The protein below binds the small molecule below.
Small molecule (SMILES): CC(=O)N[C@H]1[C@H](O[C@H]2[C@H](O)[C@@H](NC(C)=O)CO[C@@H]2CO[C@@H]2O[C@@H](C)[C@@H](O)[C@@H](O)[C@@H]2O)O[C@H](CO)[C@@H](O)[C@@H]1O

Binding-site contacts:
Ligand atom C6 contacts residue ASP348 of chain 1.A at 4.1 Å.
Ligand atom O7 contacts residue PRO343 of chain 1.A at 3.4 Å.
Ligand atom C6 contacts residue SER346 of chain 1.A at 3.9 Å.
Ligand atom C1 contacts residue GLY344 of chain 1.A at 4.1 Å.
Ligand atom C6 contacts residue PHE345 of chain 1.A at 3.8 Å (hydrophobic).
Ligand atom O7 contacts residue LEU352 of chain 1.A at 4.3 Å.
Ligand atom O4 contacts residue GLY344 of chain 1.A at 4.0 Å.
Ligand atom C7 contacts residue PRO343 of chain 1.A at 4.3 Å (hydrophobic).
Ligand atom O7 contacts residue ASN349 of chain 1.A at 3.7 Å.
Ligand atom O5 contacts residue SER346 of chain 1.A at 3.8 Å.
Ligand atom C7 contacts residue GLY344 of chain 1.A at 3.4 Å.
Ligand atom C6 contacts residue SER346 of chain 1.A at 3.9 Å.
Ligand atom C8 contacts residue PHE345 of chain 1.A at 3.7 Å (hydrophobic).
Ligand atom O7 contacts residue GLY344 of chain 1.A at 2.7 Å (h-bond).
Ligand atom C4 contacts residue GLY344 of chain 1.A at 4.5 Å.
Ligand atom C1 contacts residue SER346 of chain 1.A at 3.9 Å.
Ligand atom C5 contacts residue ASN349 of chain 1.A at 3.6 Å.
Ligand atom C5 contacts residue GLY344 of chain 1.A at 4.0 Å.
Ligand atom C2 contacts residue ASN349 of chain 1.A at 2.5 Å.
Ligand atom C5 contacts residue SER346 of chain 1.A at 4.0 Å.
Ligand atom C7 contacts residue ASN349 of chain 1.A at 3.5 Å.
Ligand atom N2 contacts residue ASN349 of chain 1.A at 3.1 Å (h-bond).
Ligand atom C5 contacts residue SER346 of chain 1.A at 4.5 Å.
Ligand atom C3 contacts residue GLY344 of chain 1.A at 4.0 Å.
Ligand atom C3 contacts residue ASN349 of chain 1.A at 3.9 Å.
Ligand atom N2 contacts residue GLY344 of chain 1.A at 4.2 Å.
Ligand atom C6 contacts residue ASN349 of chain 1.A at 4.1 Å.
Ligand atom C5 contacts residue ASN349 of chain 1.A at 4.3 Å.
Ligand atom C2 contacts residue GLY344 of chain 1.A at 4.3 Å.
Ligand atom O5 contacts residue ASN349 of chain 1.A at 2.3 Å (h-bond).
Ligand atom C4 contacts residue ASN349 of chain 1.A at 4.2 Å.
Ligand atom C8 contacts residue ASN349 of chain 1.A at 4.0 Å.
Ligand atom C8 contacts residue PRO343 of chain 1.A at 4.5 Å (hydrophobic).
Ligand atom C8 contacts residue ALA342 of chain 1.A at 4.1 Å (hydrophobic).
Ligand atom C5 contacts residue PHE345 of chain 1.A at 4.1 Å (hydrophobic).
Ligand atom C8 contacts residue GLY344 of chain 1.A at 3.7 Å.
Ligand atom O5 contacts residue SER346 of chain 1.A at 3.4 Å.
Ligand atom C1 contacts residue ASN349 of chain 1.A at 1.5 Å.
Ligand atom O7 contacts residue SER351 of chain 1.A at 4.4 Å.

Sequence of chain 1.A:
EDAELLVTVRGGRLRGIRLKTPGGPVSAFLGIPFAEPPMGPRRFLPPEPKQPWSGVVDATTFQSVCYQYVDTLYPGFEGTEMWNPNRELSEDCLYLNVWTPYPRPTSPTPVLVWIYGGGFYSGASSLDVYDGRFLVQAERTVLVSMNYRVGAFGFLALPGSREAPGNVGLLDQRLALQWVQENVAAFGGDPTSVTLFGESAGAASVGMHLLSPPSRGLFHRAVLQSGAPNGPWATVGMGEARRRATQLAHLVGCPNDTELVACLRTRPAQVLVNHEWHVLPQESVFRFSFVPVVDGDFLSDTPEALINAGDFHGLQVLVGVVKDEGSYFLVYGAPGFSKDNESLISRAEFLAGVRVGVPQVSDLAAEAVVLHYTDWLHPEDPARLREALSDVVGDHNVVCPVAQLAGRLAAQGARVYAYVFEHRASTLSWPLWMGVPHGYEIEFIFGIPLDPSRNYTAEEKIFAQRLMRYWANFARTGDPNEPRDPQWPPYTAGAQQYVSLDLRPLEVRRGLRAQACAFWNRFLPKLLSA